The protein below binds the small molecule below.
Small molecule (SMILES): CCc1ccccc1-c1ccc(CNCCc2nc3cc(Cl)ccc3[nH]2)cc1Cl

Sequence of chain 1.B:
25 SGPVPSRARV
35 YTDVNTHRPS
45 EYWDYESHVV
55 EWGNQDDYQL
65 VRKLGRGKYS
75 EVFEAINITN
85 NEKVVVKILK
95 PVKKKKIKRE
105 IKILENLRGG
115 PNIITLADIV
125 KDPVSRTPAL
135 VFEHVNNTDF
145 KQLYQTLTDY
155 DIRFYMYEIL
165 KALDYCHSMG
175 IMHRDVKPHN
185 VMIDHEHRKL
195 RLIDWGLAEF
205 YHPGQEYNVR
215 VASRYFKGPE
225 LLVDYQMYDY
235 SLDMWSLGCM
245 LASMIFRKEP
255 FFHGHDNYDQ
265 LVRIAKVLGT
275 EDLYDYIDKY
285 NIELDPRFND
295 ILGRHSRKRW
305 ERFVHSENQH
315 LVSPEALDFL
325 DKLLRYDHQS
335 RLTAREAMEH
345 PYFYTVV

Binding-site contacts:
Ligand atom N contacts residue PRO182 of chain 1.B at 3.0 Å (h-bond).
Ligand atom C14 contacts residue VAL185 of chain 1.B at 3.7 Å (hydrophobic).
Ligand atom C6 contacts residue MET244 of chain 1.B at 3.7 Å (hydrophobic).
Ligand atom C5 contacts residue MET244 of chain 1.B at 3.4 Å (hydrophobic).
Ligand atom C11 contacts residue VAL185 of chain 1.B at 4.1 Å (hydrophobic).
Ligand atom C3 contacts residue MET248 of chain 1.B at 4.0 Å (hydrophobic).
Ligand atom C20 contacts residue HIS183 of chain 1.B at 4.1 Å.
Ligand atom C1 contacts residue ILE187 of chain 1.B at 3.7 Å (hydrophobic).
Ligand atom CL contacts residue LEU68 of chain 1.B at 3.9 Å.
Ligand atom C13 contacts residue PRO182 of chain 1.B at 3.7 Å (hydrophobic).
Ligand atom CL contacts residue VAL76 of chain 1.B at 3.7 Å.
Ligand atom N contacts residue VAL185 of chain 1.B at 2.7 Å (h-bond).
Ligand atom C17 contacts residue ASN141 of chain 1.B at 3.6 Å.
Ligand atom C18 contacts residue ASN141 of chain 1.B at 4.1 Å.
Ligand atom C14 contacts residue PRO182 of chain 1.B at 3.3 Å (hydrophobic).
Ligand atom CL1 contacts residue ILE163 of chain 1.B at 3.7 Å.
Ligand atom C5 contacts residue MET248 of chain 1.B at 3.6 Å (hydrophobic).
Ligand atom C7 contacts residue MET248 of chain 1.B at 4.1 Å (hydrophobic).
Ligand atom C23 contacts residue ILE187 of chain 1.B at 3.9 Å (hydrophobic).
Ligand atom CL contacts residue GLY69 of chain 1.B at 3.8 Å.
Ligand atom C22 contacts residue ILE187 of chain 1.B at 3.8 Å (hydrophobic).
Ligand atom C9 contacts residue MET248 of chain 1.B at 4.1 Å (hydrophobic).
Ligand atom C15 contacts residue HIS183 of chain 1.B at 3.5 Å.
Ligand atom CL1 contacts residue MET244 of chain 1.B at 3.2 Å.
Ligand atom C6 contacts residue MET248 of chain 1.B at 3.8 Å (hydrophobic).
Ligand atom C21 contacts residue HIS183 of chain 1.B at 3.9 Å.
Ligand atom C contacts residue LEU151 of chain 1.B at 4.0 Å (hydrophobic).
Ligand atom C1 contacts residue TYR159 of chain 1.B at 3.8 Å (hydrophobic).
Ligand atom C22 contacts residue VAL185 of chain 1.B at 3.5 Å (hydrophobic).
Ligand atom N2 contacts residue HIS183 of chain 1.B at 2.7 Å (h-bond).
Ligand atom C12 contacts residue VAL185 of chain 1.B at 3.6 Å (hydrophobic).
Ligand atom C18 contacts residue LEU68 of chain 1.B at 3.9 Å (hydrophobic).
Ligand atom N1 contacts residue ASN141 of chain 1.B at 3.7 Å.
Ligand atom C22 contacts residue PRO182 of chain 1.B at 3.8 Å (hydrophobic).
Ligand atom CL1 contacts residue VAL185 of chain 1.B at 3.3 Å.
Ligand atom C4 contacts residue MET248 of chain 1.B at 3.6 Å (hydrophobic).
Ligand atom C16 contacts residue ASN141 of chain 1.B at 3.8 Å.
Ligand atom C contacts residue TYR159 of chain 1.B at 3.7 Å (hydrophobic).
Ligand atom C14 contacts residue HIS183 of chain 1.B at 3.6 Å.
Ligand atom C13 contacts residue VAL185 of chain 1.B at 3.2 Å (hydrophobic).